Sequence of chain 1.C:
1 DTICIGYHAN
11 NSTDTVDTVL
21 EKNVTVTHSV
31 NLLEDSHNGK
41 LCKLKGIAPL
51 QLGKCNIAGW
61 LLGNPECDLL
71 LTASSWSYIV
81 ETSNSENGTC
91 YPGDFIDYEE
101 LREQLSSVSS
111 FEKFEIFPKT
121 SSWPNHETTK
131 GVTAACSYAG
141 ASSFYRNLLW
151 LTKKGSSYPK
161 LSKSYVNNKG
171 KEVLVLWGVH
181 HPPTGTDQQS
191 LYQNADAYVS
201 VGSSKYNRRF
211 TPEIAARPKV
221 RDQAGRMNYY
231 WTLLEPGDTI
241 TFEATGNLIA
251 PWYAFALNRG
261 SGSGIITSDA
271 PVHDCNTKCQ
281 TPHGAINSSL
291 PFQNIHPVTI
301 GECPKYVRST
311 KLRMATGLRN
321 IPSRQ

A protein and the small-molecule ligand that binds it are described below.
Small molecule (SMILES): CC(=O)N[C@H]1[C@H](O[C@@H]2[C@@H](O)[C@H](O)O[C@H](CO)[C@@H]2O)O[C@H](CO)[C@@H](OC2O[C@H](CO[C@]3(C(=O)O)C[C@H](O)[C@@H](NC(C)=O)[C@H]([C@H](O)[C@H](O)CO)O3)[C@H](O)[C@H](O)[C@H]2O)[C@@H]1O

Binding-site contacts:
Ligand atom O4 contacts residue ASP222 of chain 1.C at 3.7 Å.
Ligand atom C9 contacts residue LEU191 of chain 1.C at 4.0 Å (hydrophobic).
Ligand atom C3 contacts residue ASP222 of chain 1.C at 3.3 Å.
Ligand atom O2 contacts residue SER190 of chain 1.C at 4.1 Å.
Ligand atom O9 contacts residue GLY225 of chain 1.C at 3.8 Å.
Ligand atom C11 contacts residue LEU191 of chain 1.C at 3.9 Å (hydrophobic).
Ligand atom C4 contacts residue VAL132 of chain 1.C at 4.0 Å (hydrophobic).
Ligand atom O2 contacts residue LYS219 of chain 1.C at 3.2 Å (salt-bridge).
Ligand atom O9 contacts residue HIS180 of chain 1.C at 3.3 Å (h-bond).
Ligand atom O8 contacts residue GLN223 of chain 1.C at 3.0 Å (h-bond).
Ligand atom C3 contacts residue ASP187 of chain 1.C at 4.0 Å.
Ligand atom C9 contacts residue TYR91 of chain 1.C at 3.6 Å (hydrophobic).
Ligand atom O1B contacts residue ALA134 of chain 1.C at 3.7 Å.
Ligand atom O9 contacts residue TYR91 of chain 1.C at 2.9 Å (h-bond).
Ligand atom O1A contacts residue ALA134 of chain 1.C at 3.4 Å (h-bond).
Ligand atom C2 contacts residue LYS219 of chain 1.C at 3.2 Å.
Ligand atom C4 contacts residue ASP222 of chain 1.C at 3.3 Å.
Ligand atom C11 contacts residue VAL132 of chain 1.C at 3.9 Å (hydrophobic).
Ligand atom O10 contacts residue LEU191 of chain 1.C at 3.9 Å.
Ligand atom O8 contacts residue TYR91 of chain 1.C at 3.0 Å (h-bond).
Ligand atom C8 contacts residue ASP187 of chain 1.C at 4.0 Å.
Ligand atom C8 contacts residue GLN223 of chain 1.C at 3.8 Å.
Ligand atom C1 contacts residue THR133 of chain 1.C at 3.9 Å.
Ligand atom O3 contacts residue LYS219 of chain 1.C at 2.2 Å (salt-bridge).
Ligand atom C1 contacts residue GLN223 of chain 1.C at 3.6 Å.
Ligand atom C1 contacts residue ALA134 of chain 1.C at 3.9 Å (hydrophobic).
Ligand atom N2 contacts residue ASP187 of chain 1.C at 3.4 Å (salt-bridge).
Ligand atom C3 contacts residue LYS219 of chain 1.C at 3.2 Å.
Ligand atom C10 contacts residue LYS130 of chain 1.C at 3.9 Å.
Ligand atom N5 contacts residue VAL132 of chain 1.C at 3.6 Å (h-bond).
Ligand atom O8 contacts residue TRP150 of chain 1.C at 3.5 Å.
Ligand atom C10 contacts residue LEU191 of chain 1.C at 4.0 Å (hydrophobic).
Ligand atom C11 contacts residue LYS130 of chain 1.C at 3.1 Å.
Ligand atom O1B contacts residue GLN223 of chain 1.C at 2.6 Å (h-bond).
Ligand atom O3 contacts residue ASP222 of chain 1.C at 2.4 Å (salt-bridge).
Ligand atom O1B contacts residue THR133 of chain 1.C at 2.8 Å (h-bond).
Ligand atom C8 contacts residue SER190 of chain 1.C at 3.6 Å.
Ligand atom C9 contacts residue HIS180 of chain 1.C at 3.5 Å.
Ligand atom C8 contacts residue TYR91 of chain 1.C at 3.8 Å (hydrophobic).
Ligand atom O9 contacts residue PRO183 of chain 1.C at 3.8 Å.